A protein and the small-molecule ligand that binds it are described below.
Small molecule (SMILES): O=C(Nc1ccccc1)c1ccccc1[SeH]

Binding-site contacts:
Ligand atom SE1 contacts residue SER144 of chain 1.A at 4.3 Å.
Ligand atom SE1 contacts residue CYS145 of chain 1.A at 2.2 Å.
Ligand atom SE1 contacts residue GLY143 of chain 1.A at 3.7 Å.

Sequence of chain 1.A:
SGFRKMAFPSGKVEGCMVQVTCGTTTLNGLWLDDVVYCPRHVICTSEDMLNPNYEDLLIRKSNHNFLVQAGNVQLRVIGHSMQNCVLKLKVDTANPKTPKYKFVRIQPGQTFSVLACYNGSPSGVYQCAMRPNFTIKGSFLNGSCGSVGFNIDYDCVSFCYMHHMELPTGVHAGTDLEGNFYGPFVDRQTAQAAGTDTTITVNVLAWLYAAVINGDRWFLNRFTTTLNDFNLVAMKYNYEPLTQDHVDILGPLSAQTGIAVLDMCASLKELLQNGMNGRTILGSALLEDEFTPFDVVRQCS